Sequence of chain 1.B:
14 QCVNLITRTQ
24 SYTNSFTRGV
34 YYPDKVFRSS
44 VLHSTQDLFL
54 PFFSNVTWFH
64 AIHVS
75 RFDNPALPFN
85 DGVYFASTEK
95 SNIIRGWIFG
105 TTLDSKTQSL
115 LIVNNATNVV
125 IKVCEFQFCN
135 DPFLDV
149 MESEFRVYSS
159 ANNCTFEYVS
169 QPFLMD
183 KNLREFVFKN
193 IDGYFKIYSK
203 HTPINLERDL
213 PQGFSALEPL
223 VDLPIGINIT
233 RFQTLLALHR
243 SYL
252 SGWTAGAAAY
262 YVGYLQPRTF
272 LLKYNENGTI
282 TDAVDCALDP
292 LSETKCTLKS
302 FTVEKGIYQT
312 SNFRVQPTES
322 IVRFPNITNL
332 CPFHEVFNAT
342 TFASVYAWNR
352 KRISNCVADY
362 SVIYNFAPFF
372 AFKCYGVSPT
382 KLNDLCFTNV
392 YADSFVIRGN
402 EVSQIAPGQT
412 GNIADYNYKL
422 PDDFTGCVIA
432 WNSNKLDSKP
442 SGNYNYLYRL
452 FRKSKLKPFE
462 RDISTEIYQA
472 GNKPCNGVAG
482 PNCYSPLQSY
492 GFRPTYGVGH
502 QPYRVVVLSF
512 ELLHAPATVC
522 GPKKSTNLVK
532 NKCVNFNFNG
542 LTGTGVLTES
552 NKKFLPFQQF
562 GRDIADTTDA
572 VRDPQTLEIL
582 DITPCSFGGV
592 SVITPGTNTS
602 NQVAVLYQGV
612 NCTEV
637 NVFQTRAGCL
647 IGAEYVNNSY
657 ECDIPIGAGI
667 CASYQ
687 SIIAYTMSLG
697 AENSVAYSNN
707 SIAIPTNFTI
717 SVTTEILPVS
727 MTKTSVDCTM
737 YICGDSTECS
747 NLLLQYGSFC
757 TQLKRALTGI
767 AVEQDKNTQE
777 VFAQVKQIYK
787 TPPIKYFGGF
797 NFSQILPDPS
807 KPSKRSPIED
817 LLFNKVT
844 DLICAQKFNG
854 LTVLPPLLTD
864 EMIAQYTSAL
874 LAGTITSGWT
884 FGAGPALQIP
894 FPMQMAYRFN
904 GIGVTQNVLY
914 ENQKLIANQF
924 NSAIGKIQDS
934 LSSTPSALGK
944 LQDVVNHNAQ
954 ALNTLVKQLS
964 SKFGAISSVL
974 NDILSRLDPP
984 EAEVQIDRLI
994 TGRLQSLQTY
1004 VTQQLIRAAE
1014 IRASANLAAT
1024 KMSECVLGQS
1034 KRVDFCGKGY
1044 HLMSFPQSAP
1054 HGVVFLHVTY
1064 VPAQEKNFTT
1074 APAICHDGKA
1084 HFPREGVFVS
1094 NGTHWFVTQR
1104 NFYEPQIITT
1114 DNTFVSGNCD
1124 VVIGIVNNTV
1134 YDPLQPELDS

This protein binds this small molecule.
Small molecule (SMILES): CC(=O)N[C@H]1[C@H](O[C@H]2[C@H](O)[C@@H](NC(C)=O)CO[C@@H]2CO)O[C@H](CO)[C@@H](O)[C@@H]1O

Binding-site contacts:
Ligand atom O6 contacts residue ASN122 of chain 1.B at 4.3 Å.
Ligand atom O5 contacts residue ASN122 of chain 1.B at 3.7 Å.
Ligand atom O7 contacts residue ASN119 of chain 1.B at 3.3 Å (h-bond).
Ligand atom C7 contacts residue GLU150 of chain 1.B at 4.3 Å.
Ligand atom O6 contacts residue VAL124 of chain 1.B at 3.5 Å.
Ligand atom N2 contacts residue ASN119 of chain 1.B at 2.8 Å (h-bond).
Ligand atom O5 contacts residue ASN119 of chain 1.B at 2.4 Å (h-bond).
Ligand atom C8 contacts residue ASN122 of chain 1.B at 4.0 Å.
Ligand atom C6 contacts residue VAL124 of chain 1.B at 3.7 Å (hydrophobic).
Ligand atom C3 contacts residue THR121 of chain 1.B at 4.4 Å.
Ligand atom C2 contacts residue ASN119 of chain 1.B at 2.4 Å.
Ligand atom C6 contacts residue ASN122 of chain 1.B at 3.3 Å.
Ligand atom C5 contacts residue ASN122 of chain 1.B at 3.4 Å.
Ligand atom O7 contacts residue GLU150 of chain 1.B at 3.4 Å (salt-bridge).
Ligand atom C8 contacts residue ASN119 of chain 1.B at 4.3 Å.
Ligand atom C4 contacts residue ASN119 of chain 1.B at 4.3 Å.
Ligand atom O7 contacts residue ASN122 of chain 1.B at 4.3 Å.
Ligand atom O5 contacts residue THR121 of chain 1.B at 4.0 Å.
Ligand atom C1 contacts residue THR121 of chain 1.B at 3.4 Å.
Ligand atom C7 contacts residue ASN122 of chain 1.B at 4.3 Å.
Ligand atom C1 contacts residue ASN119 of chain 1.B at 1.4 Å.
Ligand atom N2 contacts residue THR121 of chain 1.B at 4.4 Å.
Ligand atom C3 contacts residue ASN119 of chain 1.B at 3.8 Å.
Ligand atom C7 contacts residue ASN119 of chain 1.B at 3.2 Å.
Ligand atom C2 contacts residue THR121 of chain 1.B at 4.3 Å.
Ligand atom C5 contacts residue THR121 of chain 1.B at 4.1 Å.
Ligand atom C5 contacts residue ASN119 of chain 1.B at 3.7 Å.